Sequence of chain 1.A:
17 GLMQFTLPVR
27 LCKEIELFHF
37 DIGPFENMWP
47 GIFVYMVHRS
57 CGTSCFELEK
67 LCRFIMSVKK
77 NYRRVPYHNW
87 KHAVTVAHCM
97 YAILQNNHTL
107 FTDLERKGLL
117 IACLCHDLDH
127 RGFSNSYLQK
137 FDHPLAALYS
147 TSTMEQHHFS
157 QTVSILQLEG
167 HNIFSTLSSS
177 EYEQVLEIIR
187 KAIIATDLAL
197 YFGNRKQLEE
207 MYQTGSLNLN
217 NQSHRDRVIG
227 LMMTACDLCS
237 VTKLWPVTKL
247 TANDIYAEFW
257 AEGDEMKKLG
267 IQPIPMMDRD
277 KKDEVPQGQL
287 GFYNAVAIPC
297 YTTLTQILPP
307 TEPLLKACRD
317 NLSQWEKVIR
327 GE

Binding-site contacts:
Ligand atom C11 contacts residue PHE255 of chain 1.A at 3.7 Å (hydrophobic).
Ligand atom C16 contacts residue TYR252 of chain 1.A at 3.8 Å (hydrophobic).
Ligand atom C20 contacts residue GLU280 of chain 1.A at 3.6 Å.
Ligand atom C21 contacts residue LYS277 of chain 1.A at 3.4 Å.
Ligand atom C11 contacts residue TYR252 of chain 1.A at 3.8 Å (hydrophobic).
Ligand atom C10 contacts residue VAL237 of chain 1.A at 3.5 Å (hydrophobic).
Ligand atom C12 contacts residue GLN285 of chain 1.A at 3.7 Å.
Ligand atom N14 contacts residue MET272 of chain 1.A at 3.8 Å.
Ligand atom C10 contacts residue ILE251 of chain 1.A at 3.8 Å (hydrophobic).
Ligand atom C19 contacts residue TYR252 of chain 1.A at 3.6 Å (hydrophobic).
Ligand atom C5 contacts residue ILE251 of chain 1.A at 3.8 Å (hydrophobic).
Ligand atom C16 contacts residue GLY284 of chain 1.A at 3.5 Å.
Ligand atom N17 contacts residue MET272 of chain 1.A at 3.6 Å.
Ligand atom C13 contacts residue TYR252 of chain 1.A at 3.3 Å (hydrophobic).
Ligand atom C12 contacts residue TYR252 of chain 1.A at 3.4 Å (hydrophobic).
Ligand atom C1 contacts residue PHE288 of chain 1.A at 3.7 Å (hydrophobic).
Ligand atom N14 contacts residue GLY284 of chain 1.A at 3.5 Å (h-bond).
Ligand atom C4 contacts residue ILE251 of chain 1.A at 3.5 Å (hydrophobic).
Ligand atom C11 contacts residue MET272 of chain 1.A at 3.8 Å (hydrophobic).
Ligand atom C21 contacts residue PRO271 of chain 1.A at 3.4 Å (hydrophobic).
Ligand atom C22 contacts residue PRO271 of chain 1.A at 3.5 Å (hydrophobic).
Ligand atom N7 contacts residue PHE255 of chain 1.A at 3.8 Å.
Ligand atom C6 contacts residue LEU234 of chain 1.A at 3.7 Å (hydrophobic).
Ligand atom C4 contacts residue PHE288 of chain 1.A at 3.5 Å (hydrophobic).
Ligand atom C20 contacts residue VAL281 of chain 1.A at 3.6 Å (hydrophobic).
Ligand atom C20 contacts residue LYS277 of chain 1.A at 3.8 Å.
Ligand atom C3 contacts residue PHE288 of chain 1.A at 3.6 Å (hydrophobic).
Ligand atom N2 contacts residue PHE288 of chain 1.A at 3.6 Å.
Ligand atom N17 contacts residue TYR252 of chain 1.A at 2.6 Å (h-bond).
Ligand atom C18 contacts residue GLY284 of chain 1.A at 3.7 Å.
Ligand atom N17 contacts residue GLY284 of chain 1.A at 3.8 Å.
Ligand atom C18 contacts residue MET272 of chain 1.A at 3.8 Å (hydrophobic).
Ligand atom C15 contacts residue GLY284 of chain 1.A at 3.8 Å.
Ligand atom C16 contacts residue MET272 of chain 1.A at 3.6 Å (hydrophobic).
Ligand atom C20 contacts residue PRO271 of chain 1.A at 3.8 Å (hydrophobic).
Ligand atom C13 contacts residue GLY284 of chain 1.A at 3.5 Å.
Ligand atom N9 contacts residue GLN285 of chain 1.A at 3.2 Å (h-bond).
Ligand atom C10 contacts residue GLN285 of chain 1.A at 3.6 Å.
Ligand atom C21 contacts residue GLU280 of chain 1.A at 3.6 Å.
Ligand atom C15 contacts residue MET272 of chain 1.A at 3.7 Å (hydrophobic).

The protein below binds the small molecule below.
Small molecule (SMILES): Cc1cccn2nc(CCc3nc(-c4ccccc4)cn3C)nc12